This protein binds this small molecule.
Small molecule (SMILES): CC(=O)N[C@@H]1[C@@H](O)[C@H](O)[C@@H](CO)O[C@H]1O

Sequence of chain 1.A:
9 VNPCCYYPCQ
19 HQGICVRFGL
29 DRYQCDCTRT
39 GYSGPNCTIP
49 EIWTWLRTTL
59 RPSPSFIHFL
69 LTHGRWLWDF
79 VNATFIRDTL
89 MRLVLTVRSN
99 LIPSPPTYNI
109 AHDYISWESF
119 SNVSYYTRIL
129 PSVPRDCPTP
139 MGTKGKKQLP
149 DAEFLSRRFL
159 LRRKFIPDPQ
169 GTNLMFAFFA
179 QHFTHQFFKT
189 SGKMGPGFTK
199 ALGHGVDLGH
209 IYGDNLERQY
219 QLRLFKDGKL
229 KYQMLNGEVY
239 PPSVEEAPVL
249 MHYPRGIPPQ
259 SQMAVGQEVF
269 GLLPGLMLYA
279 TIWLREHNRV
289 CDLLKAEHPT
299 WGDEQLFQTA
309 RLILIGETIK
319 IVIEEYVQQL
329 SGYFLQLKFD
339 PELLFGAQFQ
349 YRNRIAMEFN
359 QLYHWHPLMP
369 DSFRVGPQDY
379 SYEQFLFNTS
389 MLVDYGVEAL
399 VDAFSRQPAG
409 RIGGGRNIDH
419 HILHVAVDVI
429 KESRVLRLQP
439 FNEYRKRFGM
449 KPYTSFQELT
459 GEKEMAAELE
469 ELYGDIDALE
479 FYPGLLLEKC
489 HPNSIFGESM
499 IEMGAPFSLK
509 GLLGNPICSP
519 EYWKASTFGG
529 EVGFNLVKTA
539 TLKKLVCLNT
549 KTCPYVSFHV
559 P

Binding-site contacts:
Ligand atom C5 contacts residue PRO16 of chain 1.A at 4.4 Å (hydrophobic).
Ligand atom O5 contacts residue PRO16 of chain 1.A at 4.0 Å.
Ligand atom C4 contacts residue ASN44 of chain 1.A at 4.2 Å.
Ligand atom C5 contacts residue ASN44 of chain 1.A at 3.7 Å.
Ligand atom N2 contacts residue ASN44 of chain 1.A at 2.9 Å (h-bond).
Ligand atom C8 contacts residue PRO43 of chain 1.A at 3.9 Å (hydrophobic).
Ligand atom C2 contacts residue ASN44 of chain 1.A at 2.4 Å.
Ligand atom O5 contacts residue ASN44 of chain 1.A at 2.4 Å (h-bond).
Ligand atom C1 contacts residue ASN44 of chain 1.A at 1.4 Å.
Ligand atom C6 contacts residue PRO16 of chain 1.A at 4.1 Å (hydrophobic).
Ligand atom C8 contacts residue ASN44 of chain 1.A at 4.4 Å.
Ligand atom C6 contacts residue TYR31 of chain 1.A at 4.3 Å (hydrophobic).
Ligand atom C5 contacts residue TYR31 of chain 1.A at 3.5 Å (hydrophobic).
Ligand atom C7 contacts residue ASN44 of chain 1.A at 3.2 Å.
Ligand atom O7 contacts residue ASN44 of chain 1.A at 3.2 Å (h-bond).
Ligand atom C3 contacts residue ASN44 of chain 1.A at 3.8 Å.
Ligand atom O5 contacts residue TYR31 of chain 1.A at 3.4 Å (h-bond).
Ligand atom C1 contacts residue TYR31 of chain 1.A at 3.4 Å (hydrophobic).